Binding-site contacts:
Ligand atom C6 contacts residue LEU140 of chain 1.A at 4.3 Å (hydrophobic).
Ligand atom C2 contacts residue ZN1 of chain 1.B at 3.4 Å.
Ligand atom C1 contacts residue ZN1 of chain 1.B at 4.0 Å.
Ligand atom C6 contacts residue VAL142 of chain 1.A at 4.0 Å (hydrophobic).
Ligand atom C1 contacts residue HIS94 of chain 1.A at 4.1 Å.
Ligand atom C2 contacts residue HIS94 of chain 1.A at 3.6 Å.
Ligand atom C4 contacts residue HIS94 of chain 1.A at 4.2 Å.
Ligand atom C2 contacts residue THR198 of chain 1.A at 4.4 Å.
Ligand atom O1 contacts residue LEU197 of chain 1.A at 4.2 Å.
Ligand atom S1 contacts residue HIS96 of chain 1.A at 3.7 Å.
Ligand atom C1 contacts residue LEU197 of chain 1.A at 4.0 Å (hydrophobic).
Ligand atom C5 contacts residue LEU197 of chain 1.A at 4.0 Å (hydrophobic).
Ligand atom S1 contacts residue THR198 of chain 1.A at 2.9 Å (h-bond).
Ligand atom C3 contacts residue GOL1 of chain 1.E at 4.0 Å.
Ligand atom S1 contacts residue LEU197 of chain 1.A at 4.4 Å.
Ligand atom C4 contacts residue GOL1 of chain 1.E at 4.2 Å.
Ligand atom C5 contacts residue VAL121 of chain 1.A at 3.7 Å (hydrophobic).
Ligand atom C6 contacts residue VAL121 of chain 1.A at 3.6 Å (hydrophobic).
Ligand atom C6 contacts residue LEU197 of chain 1.A at 3.9 Å (hydrophobic).
Ligand atom C3 contacts residue LEU197 of chain 1.A at 4.0 Å (hydrophobic).
Ligand atom C1 contacts residue VAL142 of chain 1.A at 4.2 Å (hydrophobic).
Ligand atom C7 contacts residue GLN92 of chain 1.A at 3.8 Å.
Ligand atom S1 contacts residue HIS119 of chain 1.A at 3.7 Å.
Ligand atom S1 contacts residue ZN1 of chain 1.B at 2.3 Å.
Ligand atom O1 contacts residue VAL142 of chain 1.A at 3.6 Å.
Ligand atom C3 contacts residue ZN1 of chain 1.B at 4.2 Å.
Ligand atom O1 contacts residue HIS119 of chain 1.A at 4.1 Å.
Ligand atom C1 contacts residue VAL121 of chain 1.A at 4.2 Å (hydrophobic).
Ligand atom S1 contacts residue THR199 of chain 1.A at 3.8 Å.
Ligand atom C2 contacts residue THR199 of chain 1.A at 4.1 Å.
Ligand atom C4 contacts residue LEU197 of chain 1.A at 4.0 Å (hydrophobic).
Ligand atom C3 contacts residue THR199 of chain 1.A at 3.6 Å.
Ligand atom C3 contacts residue HIS94 of chain 1.A at 3.7 Å.
Ligand atom C7 contacts residue LEU197 of chain 1.A at 4.4 Å (hydrophobic).
Ligand atom C2 contacts residue LEU197 of chain 1.A at 4.0 Å (hydrophobic).
Ligand atom C7 contacts residue GOL1 of chain 1.E at 3.3 Å.
Ligand atom S1 contacts residue HIS94 of chain 1.A at 3.6 Å.
Ligand atom O1 contacts residue TRP208 of chain 1.A at 3.6 Å.
Ligand atom C4 contacts residue GLN92 of chain 1.A at 4.3 Å.
Ligand atom O1 contacts residue ZN1 of chain 1.B at 3.9 Å.

Sequence of chain 1.A:
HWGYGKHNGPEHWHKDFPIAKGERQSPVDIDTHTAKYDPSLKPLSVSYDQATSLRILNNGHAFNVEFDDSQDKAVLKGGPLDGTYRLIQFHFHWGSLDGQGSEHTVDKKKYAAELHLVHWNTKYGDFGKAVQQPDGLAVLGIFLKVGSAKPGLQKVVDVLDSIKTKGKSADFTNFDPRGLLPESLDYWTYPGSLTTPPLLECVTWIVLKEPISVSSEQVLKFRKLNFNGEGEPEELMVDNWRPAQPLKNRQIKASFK

The small molecule below binds the protein below.
Small molecule (SMILES): Cc1ccc(O)c(S)c1